Binding-site contacts:
Ligand atom O4 contacts residue ALA286 of chain 2.A at 3.9 Å.
Ligand atom O6 contacts residue TRP243 of chain 2.A at 3.3 Å (h-bond).
Ligand atom O1 contacts residue SER178 of chain 2.A at 3.9 Å.
Ligand atom C4A contacts residue TRP243 of chain 2.A at 3.6 Å (hydrophobic).
Ligand atom O3 contacts residue ASP269 of chain 2.A at 4.1 Å.
Ligand atom C2A contacts residue HIS176 of chain 2.A at 3.7 Å.
Ligand atom O6 contacts residue PHE179 of chain 2.A at 3.4 Å.
Ligand atom O4 contacts residue ASP269 of chain 2.A at 2.7 Å (salt-bridge).
Ligand atom O5 contacts residue MET209 of chain 2.A at 3.3 Å.
Ligand atom C6A contacts residue TRP243 of chain 2.A at 3.5 Å (hydrophobic).
Ligand atom C5A contacts residue HIS176 of chain 2.A at 3.8 Å.
Ligand atom O6 contacts residue THR188 of chain 2.A at 2.6 Å (h-bond).
Ligand atom C1A contacts residue HIS176 of chain 2.A at 3.7 Å.
Ligand atom C6B contacts residue LEU272 of chain 2.A at 4.0 Å (hydrophobic).
Ligand atom C6A contacts residue HIS176 of chain 2.A at 3.9 Å.
Ligand atom O3A contacts residue UDP1 of chain 2.E at 2.7 Å (h-bond).
Ligand atom C6 contacts residue ASP269 of chain 2.A at 4.0 Å.
Ligand atom C6A contacts residue GLU246 of chain 2.A at 3.7 Å.
Ligand atom C2B contacts residue LEU272 of chain 2.A at 3.9 Å (hydrophobic).
Ligand atom C1 contacts residue MET209 of chain 2.A at 4.0 Å (hydrophobic).
Ligand atom C6A contacts residue PHE179 of chain 2.A at 3.8 Å (hydrophobic).
Ligand atom C2 contacts residue UDP1 of chain 2.E at 3.6 Å.
Ligand atom O1 contacts residue HIS176 of chain 2.A at 3.5 Å.
Ligand atom C4A contacts residue HIS176 of chain 2.A at 3.8 Å.
Ligand atom O2 contacts residue LYS289 of chain 2.A at 4.0 Å.
Ligand atom C6 contacts residue PRO177 of chain 2.A at 4.0 Å (hydrophobic).
Ligand atom C1 contacts residue UDP1 of chain 2.E at 3.9 Å.
Ligand atom C4 contacts residue ASP269 of chain 2.A at 3.3 Å.
Ligand atom C5A contacts residue TRP243 of chain 2.A at 3.6 Å (hydrophobic).
Ligand atom C1B contacts residue SER178 of chain 2.A at 3.5 Å.
Ligand atom O4A contacts residue HIS176 of chain 2.A at 2.9 Å (h-bond).
Ligand atom O4A contacts residue GLU246 of chain 2.A at 2.6 Å (salt-bridge).
Ligand atom C6A contacts residue TYR207 of chain 2.A at 3.9 Å (hydrophobic).
Ligand atom O5A contacts residue HIS176 of chain 2.A at 3.0 Å (h-bond).
Ligand atom C6A contacts residue THR188 of chain 2.A at 3.2 Å.
Ligand atom C2B contacts residue SER178 of chain 2.A at 3.9 Å.
Ligand atom C3A contacts residue TRP243 of chain 2.A at 3.8 Å (hydrophobic).
Ligand atom C3A contacts residue UDP1 of chain 2.E at 4.1 Å.
Ligand atom O2 contacts residue UDP1 of chain 2.E at 2.9 Å (h-bond).
Ligand atom C4A contacts residue GLU246 of chain 2.A at 3.4 Å.

The protein below binds the small molecule below.
Small molecule (SMILES): CCCCCCO[C@@H]1O[C@H](CO)[C@H](O)[C@H](O)[C@H]1O[C@@H]1O[C@@H](C)[C@@H](O)[C@@H](O)[C@@H]1O

Sequence of chain 2.A:
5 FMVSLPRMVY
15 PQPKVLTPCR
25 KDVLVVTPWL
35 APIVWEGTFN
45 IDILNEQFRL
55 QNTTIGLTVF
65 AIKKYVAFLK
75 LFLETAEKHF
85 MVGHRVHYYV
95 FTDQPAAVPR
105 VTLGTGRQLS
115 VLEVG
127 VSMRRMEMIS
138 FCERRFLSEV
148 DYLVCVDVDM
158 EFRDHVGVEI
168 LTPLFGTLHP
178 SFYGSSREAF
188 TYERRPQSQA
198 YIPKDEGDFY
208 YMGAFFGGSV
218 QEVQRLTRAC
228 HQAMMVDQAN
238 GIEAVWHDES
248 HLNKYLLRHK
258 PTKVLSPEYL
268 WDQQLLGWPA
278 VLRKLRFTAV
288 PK